Sequence of chain 1.D:
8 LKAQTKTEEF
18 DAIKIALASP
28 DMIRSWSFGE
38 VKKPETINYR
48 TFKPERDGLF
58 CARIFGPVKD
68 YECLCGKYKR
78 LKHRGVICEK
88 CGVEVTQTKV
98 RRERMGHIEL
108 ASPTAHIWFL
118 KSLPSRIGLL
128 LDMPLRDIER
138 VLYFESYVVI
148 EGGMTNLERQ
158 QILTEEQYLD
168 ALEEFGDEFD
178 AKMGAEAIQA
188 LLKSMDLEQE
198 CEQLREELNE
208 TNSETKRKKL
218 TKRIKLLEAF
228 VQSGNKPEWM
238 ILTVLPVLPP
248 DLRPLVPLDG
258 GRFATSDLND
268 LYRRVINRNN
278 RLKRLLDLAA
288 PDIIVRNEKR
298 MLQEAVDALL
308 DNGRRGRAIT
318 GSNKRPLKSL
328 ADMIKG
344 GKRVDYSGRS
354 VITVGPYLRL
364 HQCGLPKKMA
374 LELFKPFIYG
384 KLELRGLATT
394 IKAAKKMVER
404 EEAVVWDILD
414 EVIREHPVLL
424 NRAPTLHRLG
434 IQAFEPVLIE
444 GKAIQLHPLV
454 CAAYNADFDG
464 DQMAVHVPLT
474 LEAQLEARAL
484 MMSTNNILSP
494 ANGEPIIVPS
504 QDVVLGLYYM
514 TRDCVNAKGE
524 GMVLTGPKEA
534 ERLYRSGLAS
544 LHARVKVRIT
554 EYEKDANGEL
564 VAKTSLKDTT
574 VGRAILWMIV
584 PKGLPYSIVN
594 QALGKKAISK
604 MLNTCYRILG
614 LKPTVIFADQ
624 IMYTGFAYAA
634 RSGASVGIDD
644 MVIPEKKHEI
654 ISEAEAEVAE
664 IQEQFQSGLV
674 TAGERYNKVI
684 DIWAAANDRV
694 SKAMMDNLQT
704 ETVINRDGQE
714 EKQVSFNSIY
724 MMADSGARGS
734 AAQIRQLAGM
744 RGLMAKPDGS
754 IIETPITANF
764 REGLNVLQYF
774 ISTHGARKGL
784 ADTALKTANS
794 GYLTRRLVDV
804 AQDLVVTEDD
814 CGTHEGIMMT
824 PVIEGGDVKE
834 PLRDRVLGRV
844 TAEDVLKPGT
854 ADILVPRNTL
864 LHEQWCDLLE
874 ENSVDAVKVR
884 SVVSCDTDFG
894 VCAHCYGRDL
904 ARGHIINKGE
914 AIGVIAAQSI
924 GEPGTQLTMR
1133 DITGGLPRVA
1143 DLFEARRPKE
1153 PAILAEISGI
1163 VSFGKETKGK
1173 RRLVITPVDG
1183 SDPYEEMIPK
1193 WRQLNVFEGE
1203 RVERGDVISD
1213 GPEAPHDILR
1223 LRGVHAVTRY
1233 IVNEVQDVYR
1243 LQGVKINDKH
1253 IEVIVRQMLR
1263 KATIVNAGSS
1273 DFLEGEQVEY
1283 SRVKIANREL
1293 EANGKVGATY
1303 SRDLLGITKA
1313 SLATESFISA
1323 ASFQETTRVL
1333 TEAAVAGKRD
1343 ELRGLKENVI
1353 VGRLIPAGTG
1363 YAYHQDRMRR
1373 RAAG

Sequence of chain 1.E:
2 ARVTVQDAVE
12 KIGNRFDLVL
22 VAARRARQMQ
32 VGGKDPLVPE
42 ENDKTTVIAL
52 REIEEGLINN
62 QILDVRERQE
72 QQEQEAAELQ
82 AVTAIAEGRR

Binding-site contacts:
Ligand atom C2 contacts residue LYS615 of chain 1.D at 3.6 Å.
Ligand atom O6 contacts residue GLU55 of chain 1.E at 4.2 Å.
Ligand atom O1B contacts residue ARG417 of chain 1.D at 3.9 Å.
Ligand atom N7 contacts residue ARG3 of chain 1.E at 4.1 Å.
Ligand atom C4' contacts residue ARG362 of chain 1.D at 4.1 Å.
Ligand atom PC contacts residue ARG362 of chain 1.D at 4.2 Å.
Ligand atom O3' contacts residue ARG362 of chain 1.D at 3.9 Å.
Ligand atom O2D contacts residue ARG362 of chain 1.D at 3.3 Å.
Ligand atom C3' contacts residue ARG362 of chain 1.D at 3.5 Å.
Ligand atom O1A contacts residue ARG3 of chain 1.E at 3.1 Å (salt-bridge).
Ligand atom O2B contacts residue GLU42 of chain 1.E at 4.2 Å.
Ligand atom O3C contacts residue ARG362 of chain 1.D at 3.3 Å.
Ligand atom C8 contacts residue ARG3 of chain 1.E at 4.2 Å.
Ligand atom PD contacts residue ARG362 of chain 1.D at 3.8 Å.
Ligand atom O1B contacts residue ASP44 of chain 1.E at 3.6 Å (salt-bridge).
Ligand atom C2 contacts residue VAL4 of chain 1.E at 3.5 Å (hydrophobic).
Ligand atom O3D contacts residue ILE619 of chain 1.D at 3.0 Å.
Ligand atom N1 contacts residue ARG3 of chain 1.E at 4.1 Å.
Ligand atom O6 contacts residue ALA2 of chain 1.E at 2.7 Å (h-bond).
Ligand atom C5' contacts residue ARG362 of chain 1.D at 3.7 Å.
Ligand atom C6 contacts residue ALA2 of chain 1.E at 3.6 Å (hydrophobic).
Ligand atom O1B contacts residue ARG3 of chain 1.E at 4.2 Å.
Ligand atom O1D contacts residue ILE619 of chain 1.D at 4.1 Å.
Ligand atom C6 contacts residue ARG3 of chain 1.E at 3.8 Å.
Ligand atom N2 contacts residue LYS615 of chain 1.D at 3.1 Å.
Ligand atom O2D contacts residue ASP622 of chain 1.D at 4.1 Å.
Ligand atom O1D contacts residue ARG362 of chain 1.D at 3.5 Å (salt-bridge).
Ligand atom N1 contacts residue ALA2 of chain 1.E at 4.1 Å.
Ligand atom PD contacts residue ILE619 of chain 1.D at 4.1 Å.
Ligand atom N3 contacts residue LYS615 of chain 1.D at 3.5 Å (salt-bridge).
Ligand atom C5 contacts residue ARG3 of chain 1.E at 3.9 Å.
Ligand atom O6 contacts residue ARG3 of chain 1.E at 3.8 Å.
Ligand atom O1A contacts residue ARG417 of chain 1.D at 3.7 Å.
Ligand atom N2 contacts residue VAL4 of chain 1.E at 3.1 Å.
Ligand atom N3 contacts residue VAL4 of chain 1.E at 3.8 Å.
Ligand atom O2' contacts residue VAL4 of chain 1.E at 4.0 Å.
Ligand atom O2C contacts residue LYS615 of chain 1.D at 4.2 Å.
Ligand atom O3D contacts residue ASP622 of chain 1.D at 4.1 Å.
Ligand atom C4 contacts residue ARG3 of chain 1.E at 4.0 Å.
Ligand atom O2D contacts residue HIS364 of chain 1.D at 3.5 Å.

The protein below binds the small molecule below.
Small molecule (SMILES): Nc1nc2c(ncn2[C@@H]2O[C@H](CO[P](=O)(O)OP(=O)(O)O)[C@@H](O[P](=O)(O)OP(=O)(O)O)[C@H]2O)c(=O)[nH]1